Sequence of chain 1.F:
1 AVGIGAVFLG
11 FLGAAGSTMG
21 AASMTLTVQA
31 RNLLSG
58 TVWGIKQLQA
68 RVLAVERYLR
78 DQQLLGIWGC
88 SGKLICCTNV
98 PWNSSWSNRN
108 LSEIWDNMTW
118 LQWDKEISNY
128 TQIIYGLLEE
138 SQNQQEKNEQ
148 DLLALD

The protein below binds the small molecule below.
Small molecule (SMILES): CC(=O)N[C@@H]1[C@@H](O)[C@H](O)[C@@H](CO)O[C@H]1O

Binding-site contacts:
Ligand atom C4 contacts residue ASN126 of chain 1.F at 4.2 Å.
Ligand atom C5 contacts residue ASN126 of chain 1.F at 3.7 Å.
Ligand atom N2 contacts residue ASN126 of chain 1.F at 3.0 Å (h-bond).
Ligand atom O5 contacts residue ASN126 of chain 1.F at 2.3 Å (h-bond).
Ligand atom C2 contacts residue ASN126 of chain 1.F at 2.5 Å.
Ligand atom O6 contacts residue ASN126 of chain 1.F at 4.0 Å.
Ligand atom C3 contacts residue ASN126 of chain 1.F at 3.8 Å.
Ligand atom C1 contacts residue ASN126 of chain 1.F at 1.4 Å.
Ligand atom C7 contacts residue ASN126 of chain 1.F at 4.0 Å.